A small-molecule ligand and the protein it binds are described below.
Small molecule (SMILES): Nc1nc2c(ncn2[C@@H]2O[C@H](CO[P](=O)(O)O[P](=O)(O)OP(O)(O)=S)[C@@H](O)[C@H]2O)c(=O)[nH]1

Binding-site contacts:
Ligand atom O1B contacts residue GLY142 of chain 1.B at 3.4 Å (h-bond).
Ligand atom O2' contacts residue TYR222 of chain 1.B at 3.5 Å (h-bond).
Ligand atom O3G contacts residue ALA97 of chain 1.B at 3.4 Å.
Ligand atom C4 contacts residue ASN204 of chain 1.B at 3.7 Å.
Ligand atom C2 contacts residue ASN204 of chain 1.B at 3.4 Å.
Ligand atom O1A contacts residue CYS12 of chain 1.B at 3.5 Å (h-bond).
Ligand atom O3G contacts residue GLY141 of chain 1.B at 3.6 Å.
Ligand atom O2' contacts residue ASP177 of chain 1.B at 3.4 Å (salt-bridge).
Ligand atom N2 contacts residue ASN226 of chain 1.B at 3.2 Å (h-bond).
Ligand atom PB contacts residue THR143 of chain 1.B at 3.8 Å.
Ligand atom C4' contacts residue SER138 of chain 1.B at 3.8 Å.
Ligand atom C3' contacts residue ASP177 of chain 1.B at 3.5 Å.
Ligand atom N2 contacts residue ASN204 of chain 1.B at 2.8 Å (h-bond).
Ligand atom O3G contacts residue ASN99 of chain 1.B at 3.7 Å.
Ligand atom N1 contacts residue ASN226 of chain 1.B at 2.9 Å (h-bond).
Ligand atom PG contacts residue GLY142 of chain 1.B at 3.8 Å.
Ligand atom O1B contacts residue GLY141 of chain 1.B at 3.7 Å.
Ligand atom N3 contacts residue ASN204 of chain 1.B at 2.9 Å (h-bond).
Ligand atom O2B contacts residue GLY10 of chain 1.B at 3.8 Å.
Ligand atom O6 contacts residue GLN15 of chain 1.B at 3.1 Å (h-bond).
Ligand atom O6 contacts residue TYR222 of chain 1.B at 3.7 Å.
Ligand atom O2B contacts residue THR143 of chain 1.B at 3.6 Å.
Ligand atom C2' contacts residue ASP177 of chain 1.B at 3.6 Å.
Ligand atom O6 contacts residue ASN226 of chain 1.B at 3.5 Å (h-bond).
Ligand atom O4' contacts residue SER138 of chain 1.B at 3.0 Å (h-bond).
Ligand atom O2B contacts residue GLN11 of chain 1.B at 3.0 Å (h-bond).
Ligand atom N3 contacts residue CYS12 of chain 1.B at 3.4 Å (h-bond).
Ligand atom O1B contacts residue GLY144 of chain 1.B at 3.3 Å (h-bond).
Ligand atom O2G contacts residue GLU69 of chain 1.B at 2.6 Å (salt-bridge).
Ligand atom N1 contacts residue TYR222 of chain 1.B at 3.6 Å.
Ligand atom C2 contacts residue ASN226 of chain 1.B at 3.5 Å.
Ligand atom O2G contacts residue THR143 of chain 1.B at 3.4 Å.
Ligand atom S1G contacts residue ASN99 of chain 1.B at 3.0 Å (h-bond).
Ligand atom O2' contacts residue ASN204 of chain 1.B at 3.4 Å (h-bond).
Ligand atom N7 contacts residue GLN15 of chain 1.B at 3.7 Å.
Ligand atom O3G contacts residue THR143 of chain 1.B at 3.1 Å (h-bond).
Ligand atom O1B contacts residue THR143 of chain 1.B at 3.0 Å.
Ligand atom C4 contacts residue CYS12 of chain 1.B at 3.4 Å (hydrophobic).
Ligand atom O1A contacts residue GLN11 of chain 1.B at 3.2 Å.
Ligand atom O3G contacts residue GLY142 of chain 1.B at 2.5 Å (h-bond).

Sequence of chain 1.B:
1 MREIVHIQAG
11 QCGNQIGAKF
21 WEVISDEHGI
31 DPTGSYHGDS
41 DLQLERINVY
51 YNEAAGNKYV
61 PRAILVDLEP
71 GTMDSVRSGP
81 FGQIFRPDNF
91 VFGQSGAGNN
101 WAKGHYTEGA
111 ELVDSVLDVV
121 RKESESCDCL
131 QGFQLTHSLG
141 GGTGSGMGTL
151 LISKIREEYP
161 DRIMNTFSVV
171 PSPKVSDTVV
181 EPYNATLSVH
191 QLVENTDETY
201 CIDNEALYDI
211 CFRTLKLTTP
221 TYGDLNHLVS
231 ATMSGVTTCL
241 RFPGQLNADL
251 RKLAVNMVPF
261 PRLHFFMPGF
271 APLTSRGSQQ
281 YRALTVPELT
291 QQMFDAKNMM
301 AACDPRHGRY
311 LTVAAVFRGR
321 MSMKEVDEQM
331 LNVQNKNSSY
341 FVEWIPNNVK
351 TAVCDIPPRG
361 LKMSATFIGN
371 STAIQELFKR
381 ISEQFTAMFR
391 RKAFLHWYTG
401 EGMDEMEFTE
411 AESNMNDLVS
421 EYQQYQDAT